The protein below binds the small molecule below.
Small molecule (SMILES): CC(=O)N[C@@H]1[C@@H](O)[C@H](O)[C@@H](CO)O[C@H]1O

Sequence of chain 1.C:
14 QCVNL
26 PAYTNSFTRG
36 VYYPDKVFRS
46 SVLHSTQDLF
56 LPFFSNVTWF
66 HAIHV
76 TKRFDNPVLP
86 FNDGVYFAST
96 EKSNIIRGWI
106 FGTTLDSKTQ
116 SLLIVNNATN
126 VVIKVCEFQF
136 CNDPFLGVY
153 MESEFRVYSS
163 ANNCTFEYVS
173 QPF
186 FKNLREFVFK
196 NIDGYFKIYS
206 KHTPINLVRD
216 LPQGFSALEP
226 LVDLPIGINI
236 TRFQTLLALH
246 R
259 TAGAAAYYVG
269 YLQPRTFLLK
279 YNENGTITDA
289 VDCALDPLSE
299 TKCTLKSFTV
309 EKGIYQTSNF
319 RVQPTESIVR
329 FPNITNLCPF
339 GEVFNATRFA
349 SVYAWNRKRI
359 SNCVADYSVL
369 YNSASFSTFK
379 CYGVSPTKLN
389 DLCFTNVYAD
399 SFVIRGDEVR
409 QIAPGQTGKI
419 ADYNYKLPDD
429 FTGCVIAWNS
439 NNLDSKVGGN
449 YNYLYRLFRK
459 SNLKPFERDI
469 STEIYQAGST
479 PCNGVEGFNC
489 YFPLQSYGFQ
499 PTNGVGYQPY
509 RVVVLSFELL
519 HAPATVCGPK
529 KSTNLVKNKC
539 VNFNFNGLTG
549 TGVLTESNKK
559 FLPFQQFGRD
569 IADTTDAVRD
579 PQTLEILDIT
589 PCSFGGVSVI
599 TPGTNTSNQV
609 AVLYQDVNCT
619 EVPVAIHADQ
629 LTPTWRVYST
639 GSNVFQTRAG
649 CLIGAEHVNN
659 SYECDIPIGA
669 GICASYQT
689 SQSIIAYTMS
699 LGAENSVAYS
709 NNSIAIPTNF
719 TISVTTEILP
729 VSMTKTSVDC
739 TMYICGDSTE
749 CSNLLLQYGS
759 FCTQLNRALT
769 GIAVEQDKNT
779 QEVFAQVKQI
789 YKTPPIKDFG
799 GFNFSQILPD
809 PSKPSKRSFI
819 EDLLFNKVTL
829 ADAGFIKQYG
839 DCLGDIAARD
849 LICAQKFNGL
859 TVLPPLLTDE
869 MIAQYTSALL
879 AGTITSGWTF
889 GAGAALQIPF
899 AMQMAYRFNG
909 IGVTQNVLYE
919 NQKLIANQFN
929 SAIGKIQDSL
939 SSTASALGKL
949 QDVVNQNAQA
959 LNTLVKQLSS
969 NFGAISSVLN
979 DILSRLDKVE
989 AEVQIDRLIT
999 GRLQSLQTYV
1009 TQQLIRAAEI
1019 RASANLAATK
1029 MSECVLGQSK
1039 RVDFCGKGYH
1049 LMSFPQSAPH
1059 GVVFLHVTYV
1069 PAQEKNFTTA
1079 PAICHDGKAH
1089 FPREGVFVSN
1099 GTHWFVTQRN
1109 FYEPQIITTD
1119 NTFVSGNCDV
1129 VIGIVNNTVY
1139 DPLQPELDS

Binding-site contacts:
Ligand atom C4 contacts residue ASN657 of chain 1.C at 4.2 Å.
Ligand atom N2 contacts residue ASN657 of chain 1.C at 2.9 Å (h-bond).
Ligand atom C8 contacts residue ASN657 of chain 1.C at 4.5 Å.
Ligand atom O5 contacts residue ASN657 of chain 1.C at 2.4 Å (h-bond).
Ligand atom O7 contacts residue ASN657 of chain 1.C at 3.6 Å.
Ligand atom C8 contacts residue HIS655 of chain 1.C at 4.0 Å.
Ligand atom C3 contacts residue ASN657 of chain 1.C at 3.8 Å.
Ligand atom C1 contacts residue ASN657 of chain 1.C at 1.4 Å.
Ligand atom C7 contacts residue ASN657 of chain 1.C at 3.5 Å.
Ligand atom C5 contacts residue ASN657 of chain 1.C at 3.7 Å.
Ligand atom C2 contacts residue ASN657 of chain 1.C at 2.4 Å.